Binding-site contacts:
Ligand atom O5 contacts residue ASN154 of chain 56.B at 2.4 Å (h-bond).
Ligand atom C1 contacts residue HIS104 of chain 43.B at 3.2 Å.
Ligand atom C5 contacts residue HIS104 of chain 43.B at 3.3 Å.
Ligand atom C8 contacts residue ASN154 of chain 56.B at 3.8 Å.
Ligand atom O7 contacts residue ASN154 of chain 56.B at 3.1 Å (h-bond).
Ligand atom C8 contacts residue GLU155 of chain 56.B at 3.8 Å.
Ligand atom O7 contacts residue HIS104 of chain 43.B at 4.2 Å.
Ligand atom O6 contacts residue HIS104 of chain 43.B at 2.9 Å.
Ligand atom C6 contacts residue HIS104 of chain 43.B at 3.7 Å.
Ligand atom N2 contacts residue ASN154 of chain 56.B at 2.9 Å (h-bond).
Ligand atom C5 contacts residue ASN154 of chain 56.B at 3.7 Å.
Ligand atom C2 contacts residue HIS104 of chain 43.B at 4.4 Å.
Ligand atom C7 contacts residue ASN154 of chain 56.B at 3.3 Å.
Ligand atom C3 contacts residue ASN154 of chain 56.B at 3.8 Å.
Ligand atom C7 contacts residue GLU155 of chain 56.B at 4.1 Å.
Ligand atom C4 contacts residue ASN154 of chain 56.B at 4.2 Å.
Ligand atom C2 contacts residue ASN154 of chain 56.B at 2.4 Å.
Ligand atom O5 contacts residue HIS104 of chain 43.B at 3.2 Å (h-bond).
Ligand atom C1 contacts residue ASN154 of chain 56.B at 1.4 Å.
Ligand atom O7 contacts residue GLU155 of chain 56.B at 3.8 Å.

Sequence of chain 56.B:
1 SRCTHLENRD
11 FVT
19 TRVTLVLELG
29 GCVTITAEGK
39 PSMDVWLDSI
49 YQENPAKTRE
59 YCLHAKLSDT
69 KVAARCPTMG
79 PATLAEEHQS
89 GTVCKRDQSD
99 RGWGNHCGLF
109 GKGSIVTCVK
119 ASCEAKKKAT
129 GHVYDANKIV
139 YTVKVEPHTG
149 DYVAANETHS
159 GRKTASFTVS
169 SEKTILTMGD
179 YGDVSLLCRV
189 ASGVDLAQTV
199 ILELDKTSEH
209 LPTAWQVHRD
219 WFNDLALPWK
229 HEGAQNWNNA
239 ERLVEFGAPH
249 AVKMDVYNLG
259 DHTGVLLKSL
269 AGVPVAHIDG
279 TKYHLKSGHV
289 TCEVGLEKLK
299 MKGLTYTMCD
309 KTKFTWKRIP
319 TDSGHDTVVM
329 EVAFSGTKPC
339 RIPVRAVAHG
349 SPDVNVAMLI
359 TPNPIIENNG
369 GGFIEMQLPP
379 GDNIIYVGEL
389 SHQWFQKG

A protein and the small-molecule ligand that binds it are described below.
Small molecule (SMILES): CC(=O)N[C@@H]1[C@@H](O)[C@H](O)[C@@H](CO)O[C@H]1O

Sequence of chain 43.B:
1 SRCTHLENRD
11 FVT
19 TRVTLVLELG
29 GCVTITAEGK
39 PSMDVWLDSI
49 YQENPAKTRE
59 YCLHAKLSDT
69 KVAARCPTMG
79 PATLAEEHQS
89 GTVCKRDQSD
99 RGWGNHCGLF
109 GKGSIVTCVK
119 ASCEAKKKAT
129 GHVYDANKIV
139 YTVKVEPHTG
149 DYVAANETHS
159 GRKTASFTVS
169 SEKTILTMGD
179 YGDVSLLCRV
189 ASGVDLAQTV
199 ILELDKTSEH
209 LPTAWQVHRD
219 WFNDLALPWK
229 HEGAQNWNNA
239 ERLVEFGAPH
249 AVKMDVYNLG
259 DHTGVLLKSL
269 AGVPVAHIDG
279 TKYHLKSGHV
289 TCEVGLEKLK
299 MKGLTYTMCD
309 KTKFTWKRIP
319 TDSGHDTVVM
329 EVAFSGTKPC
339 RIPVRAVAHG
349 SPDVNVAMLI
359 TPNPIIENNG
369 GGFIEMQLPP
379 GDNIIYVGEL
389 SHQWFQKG